Binding-site contacts:
Ligand atom C9 contacts residue ALA166 of chain 3.A at 3.8 Å (hydrophobic).
Ligand atom C3 contacts residue ARG37 of chain 3.A at 3.9 Å.
Ligand atom C4 contacts residue TYR324 of chain 3.A at 3.7 Å (hydrophobic).
Ligand atom O10 contacts residue ASP70 of chain 3.A at 3.4 Å.
Ligand atom O10 contacts residue ARG71 of chain 3.A at 2.8 Å (salt-bridge).
Ligand atom C4 contacts residue GLU38 of chain 3.A at 3.6 Å.
Ligand atom O1B contacts residue TYR324 of chain 3.A at 3.2 Å (h-bond).
Ligand atom O1A contacts residue ARG290 of chain 3.A at 2.8 Å (salt-bridge).
Ligand atom O9 contacts residue ARG144 of chain 3.A at 3.8 Å.
Ligand atom C4 contacts residue ASP70 of chain 3.A at 3.6 Å.
Ligand atom O6 contacts residue TYR324 of chain 3.A at 3.5 Å (h-bond).
Ligand atom C5 contacts residue ASP70 of chain 3.A at 4.0 Å.
Ligand atom C11 contacts residue ARG71 of chain 3.A at 4.1 Å.
Ligand atom C1 contacts residue ARG37 of chain 3.A at 3.9 Å.
Ligand atom C10 contacts residue ARG71 of chain 3.A at 3.9 Å.
Ligand atom C11 contacts residue TRP98 of chain 3.A at 3.8 Å (hydrophobic).
Ligand atom C3 contacts residue GLU38 of chain 3.A at 3.4 Å.
Ligand atom C9 contacts residue GLU196 of chain 3.A at 3.5 Å.
Ligand atom C6 contacts residue TYR324 of chain 3.A at 3.7 Å (hydrophobic).
Ligand atom N4 contacts residue ASP70 of chain 3.A at 2.7 Å (salt-bridge).
Ligand atom C4 contacts residue GLU197 of chain 3.A at 4.1 Å.
Ligand atom O8 contacts residue LYS212 of chain 3.A at 2.7 Å (salt-bridge).
Ligand atom C3 contacts residue ASP70 of chain 3.A at 3.6 Å.
Ligand atom C1 contacts residue ARG290 of chain 3.A at 3.5 Å.
Ligand atom C6 contacts residue GLU197 of chain 3.A at 3.8 Å.
Ligand atom O1B contacts residue ARG290 of chain 3.A at 2.9 Å (salt-bridge).
Ligand atom C8 contacts residue GLU196 of chain 3.A at 3.5 Å.
Ligand atom O1B contacts residue ARG37 of chain 3.A at 2.8 Å (salt-bridge).
Ligand atom O1A contacts residue TYR324 of chain 3.A at 3.5 Å (h-bond).
Ligand atom N4 contacts residue GLU38 of chain 3.A at 2.9 Å (salt-bridge).
Ligand atom C8 contacts residue LYS212 of chain 3.A at 3.5 Å.
Ligand atom O9 contacts residue ALA166 of chain 3.A at 3.4 Å.
Ligand atom O9 contacts residue GLU196 of chain 3.A at 3.0 Å (salt-bridge).
Ligand atom C2 contacts residue TYR324 of chain 3.A at 2.8 Å (hydrophobic).
Ligand atom O8 contacts residue GLU196 of chain 3.A at 2.4 Å (salt-bridge).
Ligand atom C11 contacts residue ARG144 of chain 3.A at 4.0 Å.
Ligand atom C11 contacts residue ILE142 of chain 3.A at 3.8 Å (hydrophobic).
Ligand atom C1 contacts residue TYR324 of chain 3.A at 2.9 Å (hydrophobic).
Ligand atom C3 contacts residue TYR324 of chain 3.A at 2.9 Å (hydrophobic).
Ligand atom O8 contacts residue GLU197 of chain 3.A at 3.9 Å.

A small-molecule ligand and the protein it binds are described below.
Small molecule (SMILES): CC(=O)N[C@H]1[C@H]([C@H](O)[C@H](O)CO)OC(C(=O)O)=C[C@@H]1N

Sequence of chain 3.A:
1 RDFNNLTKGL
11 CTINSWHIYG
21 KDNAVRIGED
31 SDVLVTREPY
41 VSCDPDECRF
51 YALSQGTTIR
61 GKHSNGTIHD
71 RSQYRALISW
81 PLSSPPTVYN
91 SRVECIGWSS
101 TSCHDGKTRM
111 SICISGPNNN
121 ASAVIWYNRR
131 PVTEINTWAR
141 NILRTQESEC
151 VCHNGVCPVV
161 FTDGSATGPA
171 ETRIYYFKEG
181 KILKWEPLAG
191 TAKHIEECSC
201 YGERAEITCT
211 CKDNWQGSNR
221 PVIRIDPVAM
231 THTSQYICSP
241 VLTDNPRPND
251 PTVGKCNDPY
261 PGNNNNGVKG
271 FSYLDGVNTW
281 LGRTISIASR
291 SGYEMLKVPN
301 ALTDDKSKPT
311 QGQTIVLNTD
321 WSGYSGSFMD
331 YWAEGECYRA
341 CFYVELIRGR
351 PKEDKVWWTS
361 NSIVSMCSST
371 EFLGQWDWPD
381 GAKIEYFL